The small molecule below binds the protein below.
Small molecule (SMILES): CC(=O)NC[C@H](Cc1ccc(OCCc2nc(-c3ccccc3)oc2C)cc1)Nc1ccccc1C(=O)c1ccccc1

Binding-site contacts:
Ligand atom N2 contacts residue TYR268 of chain 1.A at 3.1 Å (h-bond).
Ligand atom C30 contacts residue PHE77 of chain 1.A at 3.5 Å (hydrophobic).
Ligand atom C18 contacts residue CYS80 of chain 1.A at 3.7 Å (hydrophobic).
Ligand atom C19 contacts residue HIS244 of chain 1.A at 3.7 Å.
Ligand atom C16 contacts residue MET159 of chain 1.A at 3.4 Å (hydrophobic).
Ligand atom C15 contacts residue SER84 of chain 1.A at 3.5 Å.
Ligand atom C23 contacts residue GLN81 of chain 1.A at 3.6 Å.
Ligand atom C31 contacts residue HIS244 of chain 1.A at 3.7 Å.
Ligand atom C31 contacts residue CYS80 of chain 1.A at 3.7 Å (hydrophobic).
Ligand atom C10 contacts residue SER84 of chain 1.A at 3.4 Å.
Ligand atom N1 contacts residue HIS244 of chain 1.A at 3.4 Å (h-bond).
Ligand atom C34 contacts residue TYR268 of chain 1.A at 3.3 Å (hydrophobic).
Ligand atom C12 contacts residue TYR122 of chain 1.A at 3.7 Å (hydrophobic).
Ligand atom O3 contacts residue TYR268 of chain 1.A at 3.4 Å.
Ligand atom C28 contacts residue PHE155 of chain 1.A at 3.5 Å (hydrophobic).
Ligand atom O1 contacts residue CYS80 of chain 1.A at 3.5 Å (h-bond).
Ligand atom N contacts residue ILE136 of chain 1.A at 3.2 Å.
Ligand atom C24 contacts residue SER84 of chain 1.A at 3.3 Å.
Ligand atom C27 contacts residue PHE77 of chain 1.A at 3.7 Å (hydrophobic).
Ligand atom C contacts residue ILE136 of chain 1.A at 3.4 Å (hydrophobic).
Ligand atom C21 contacts residue PHE77 of chain 1.A at 3.6 Å (hydrophobic).
Ligand atom C2 contacts residue CYS80 of chain 1.A at 3.4 Å (hydrophobic).
Ligand atom C35 contacts residue HIS118 of chain 1.A at 3.1 Å.
Ligand atom C22 contacts residue PHE77 of chain 1.A at 3.6 Å (hydrophobic).
Ligand atom O2 contacts residue PHE158 of chain 1.A at 3.4 Å.
Ligand atom C3 contacts residue CYS80 of chain 1.A at 3.5 Å (hydrophobic).
Ligand atom C29 contacts residue PHE77 of chain 1.A at 3.2 Å (hydrophobic).
Ligand atom C11 contacts residue HIS244 of chain 1.A at 3.2 Å.
Ligand atom C20 contacts residue CYS80 of chain 1.A at 3.7 Å (hydrophobic).
Ligand atom C28 contacts residue PHE77 of chain 1.A at 3.6 Å (hydrophobic).
Ligand atom C22 contacts residue GLN81 of chain 1.A at 3.7 Å.
Ligand atom O2 contacts residue HIS244 of chain 1.A at 3.4 Å.
Ligand atom O contacts residue CYS80 of chain 1.A at 3.6 Å (h-bond).
Ligand atom C35 contacts residue ILE121 of chain 1.A at 3.6 Å (hydrophobic).
Ligand atom C16 contacts residue CYS80 of chain 1.A at 3.7 Å (hydrophobic).
Ligand atom C27 contacts residue PHE158 of chain 1.A at 3.6 Å (hydrophobic).
Ligand atom C26 contacts residue PHE158 of chain 1.A at 3.0 Å (hydrophobic).
Ligand atom C11 contacts residue TYR268 of chain 1.A at 3.0 Å (hydrophobic).
Ligand atom C1 contacts residue ILE136 of chain 1.A at 3.4 Å (hydrophobic).
Ligand atom C23 contacts residue LEU264 of chain 1.A at 3.6 Å (hydrophobic).

Sequence of chain 1.A:
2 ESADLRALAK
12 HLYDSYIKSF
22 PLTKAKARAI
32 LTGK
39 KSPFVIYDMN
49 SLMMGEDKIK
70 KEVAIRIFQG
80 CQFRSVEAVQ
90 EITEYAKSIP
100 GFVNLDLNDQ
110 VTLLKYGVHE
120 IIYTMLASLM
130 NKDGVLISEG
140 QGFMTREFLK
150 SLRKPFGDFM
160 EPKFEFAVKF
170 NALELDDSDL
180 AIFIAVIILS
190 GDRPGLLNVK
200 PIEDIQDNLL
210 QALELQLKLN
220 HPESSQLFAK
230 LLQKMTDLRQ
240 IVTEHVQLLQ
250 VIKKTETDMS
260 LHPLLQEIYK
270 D